Sequence of chain 1.D:
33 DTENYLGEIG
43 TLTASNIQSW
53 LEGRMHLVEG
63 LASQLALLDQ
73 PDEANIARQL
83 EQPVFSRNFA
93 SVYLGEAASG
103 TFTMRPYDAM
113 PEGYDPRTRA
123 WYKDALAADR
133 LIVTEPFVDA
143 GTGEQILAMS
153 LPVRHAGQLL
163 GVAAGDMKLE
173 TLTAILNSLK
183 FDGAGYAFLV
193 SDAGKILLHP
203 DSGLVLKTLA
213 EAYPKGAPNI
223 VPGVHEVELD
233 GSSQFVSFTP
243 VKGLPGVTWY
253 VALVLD

Binding-site contacts:
Ligand atom CG contacts residue ALA122 of chain 1.D at 3.6 Å (hydrophobic).
Ligand atom C contacts residue ARG121 of chain 1.D at 4.3 Å.
Ligand atom CB contacts residue ALA122 of chain 1.D at 3.9 Å (hydrophobic).
Ligand atom N contacts residue ARG121 of chain 1.D at 4.2 Å.
Ligand atom CD contacts residue ARG121 of chain 1.D at 4.2 Å.
Ligand atom OXT contacts residue ARG121 of chain 1.D at 3.8 Å.
Ligand atom CB contacts residue ARG121 of chain 1.D at 4.5 Å.
Ligand atom CG contacts residue ARG121 of chain 1.D at 3.6 Å.
Ligand atom OXT contacts residue ALA122 of chain 1.D at 3.4 Å (h-bond).
Ligand atom CD contacts residue ALA122 of chain 1.D at 4.1 Å (hydrophobic).
Ligand atom C contacts residue ALA122 of chain 1.D at 3.9 Å (hydrophobic).
Ligand atom CD contacts residue THR120 of chain 1.D at 4.4 Å.
Ligand atom OXT contacts residue TRP123 of chain 1.D at 3.5 Å.

The protein below binds the small molecule below.
Small molecule (SMILES): NCCCC(=O)O